The small molecule below binds the protein below.
Small molecule (SMILES): Cc1cn([C@H]2C[C@H](O[P](=O)(O)OC[C@H]3O[C@@H](n4cnc5c(=O)nc(N)[nH]c54)C[C@@H]3O[P](=O)(O)OC[C@H]3O[C@@H](n4cc(C)c(=O)[nH]c4=O)C[C@@H]3O)[C@@H](CO[P](=O)(O)O[C@H]3C[C@H](n4ccc(N)nc4=O)O[C@@H]3CO[P](=O)(O)O[C@H]3C[C@H](n4cnc5c(=O)nc(N)[nH]c54)O[C@@H]3CO[P](=O)(O)O[C@H]3C[C@H](n4cnc5c(=O)nc(N)[nH]c54)O[C@@H]3CO[P](=O)(O)O[C@H]3C[C@H](n4ccc(N)nc4=O)O[C@@H]3CO[P](=O)(O)O[C@H]3C[C@H](n4cnc5c(=O)nc(N)[nH]c54)O[C@@H]3CO)O2)c(=O)[nH]c1=O

Binding-site contacts:
Ligand atom N2 contacts residue DC15 of chain 1.G at 3.4 Å (h-bond).
Ligand atom C5 contacts residue DC15 of chain 1.G at 3.9 Å.
Ligand atom C4 contacts residue DG13 of chain 1.G at 3.0 Å.
Ligand atom O4 contacts residue DA12 of chain 1.G at 3.2 Å (h-bond).
Ligand atom N2 contacts residue DC14 of chain 1.G at 3.2 Å (h-bond).
Ligand atom C6 contacts residue DC15 of chain 1.G at 3.4 Å.
Ligand atom O2 contacts residue DG16 of chain 1.G at 3.2 Å (h-bond).
Ligand atom C2 contacts residue DC15 of chain 1.G at 3.7 Å.
Ligand atom N3 contacts residue DG13 of chain 1.G at 3.2 Å (h-bond).
Ligand atom N3 contacts residue DG13 of chain 1.G at 2.7 Å (h-bond).
Ligand atom N2 contacts residue DC17 of chain 1.G at 3.0 Å (h-bond).
Ligand atom N3 contacts residue DG16 of chain 1.G at 3.3 Å (h-bond).
Ligand atom N4 contacts residue DC15 of chain 1.G at 2.6 Å (h-bond).
Ligand atom N1 contacts residue DG16 of chain 1.G at 3.3 Å (h-bond).
Ligand atom N1 contacts residue DC14 of chain 1.G at 3.2 Å (h-bond).
Ligand atom N3 contacts residue DA12 of chain 1.G at 3.5 Å (h-bond).
Ligand atom C2 contacts residue DG16 of chain 1.G at 3.9 Å.
Ligand atom N3 contacts residue DC14 of chain 1.G at 3.4 Å (h-bond).
Ligand atom C2 contacts residue DA12 of chain 1.G at 3.4 Å.
Ligand atom N3 contacts residue DG16 of chain 1.G at 3.6 Å (h-bond).
Ligand atom N2 contacts residue DG16 of chain 1.G at 3.1 Å.
Ligand atom O4 contacts residue DA10 of chain 1.G at 3.7 Å.
Ligand atom N3 contacts residue DA10 of chain 1.G at 3.4 Å (h-bond).
Ligand atom O6 contacts residue DC11 of chain 1.G at 3.1 Å (h-bond).
Ligand atom N1 contacts residue DA12 of chain 1.G at 3.4 Å (h-bond).
Ligand atom C4 contacts residue DA12 of chain 1.G at 3.9 Å.
Ligand atom N4 contacts residue DG13 of chain 1.G at 2.5 Å (h-bond).
Ligand atom C2 contacts residue DG13 of chain 1.G at 3.8 Å.
Ligand atom O2 contacts residue DG13 of chain 1.G at 3.4 Å (h-bond).
Ligand atom N4 contacts residue DG16 of chain 1.G at 3.8 Å.
Ligand atom N1 contacts residue DC15 of chain 1.G at 3.1 Å (h-bond).
Ligand atom C2 contacts residue DC14 of chain 1.G at 3.7 Å.
Ligand atom N3 contacts residue DC15 of chain 1.G at 3.4 Å (h-bond).
Ligand atom O6 contacts residue DC14 of chain 1.G at 3.2 Å (h-bond).
Ligand atom O6 contacts residue DC15 of chain 1.G at 2.8 Å (h-bond).
Ligand atom C6 contacts residue DC14 of chain 1.G at 3.8 Å.
Ligand atom C4 contacts residue DC15 of chain 1.G at 3.1 Å.
Ligand atom N2 contacts residue DA12 of chain 1.G at 3.0 Å.
Ligand atom C2 contacts residue DG16 of chain 1.G at 3.2 Å.
Ligand atom C2 contacts residue DG13 of chain 1.G at 3.6 Å.